A small-molecule ligand and the protein it binds are described below.
Small molecule (SMILES): CC(C)CCC[C@@H](C)[C@H]1CC[C@H]2[C@@H]3CC=C4C[C@@H](OC(=O)CCC(=O)O)CC[C@]4(C)[C@H]3CC[C@]12C

Binding-site contacts:
Ligand atom CBD contacts residue PHE492 of chain 1.C at 3.8 Å (hydrophobic).
Ligand atom CAV contacts residue PHE316 of chain 1.C at 3.5 Å (hydrophobic).
Ligand atom CBC contacts residue PHE316 of chain 1.C at 4.1 Å (hydrophobic).
Ligand atom CAQ contacts residue PHE492 of chain 1.C at 3.6 Å (hydrophobic).
Ligand atom CAR contacts residue CYS294 of chain 1.C at 4.1 Å (hydrophobic).
Ligand atom CAV contacts residue VAL488 of chain 1.C at 4.4 Å (hydrophobic).
Ligand atom CAS contacts residue CYS294 of chain 1.C at 3.7 Å (hydrophobic).
Ligand atom OAW contacts residue TRP311 of chain 1.C at 4.4 Å.
Ligand atom CAD contacts residue VAL488 of chain 1.C at 4.0 Å (hydrophobic).
Ligand atom OAW contacts residue PHE316 of chain 1.C at 3.5 Å.
Ligand atom CAT contacts residue Y011 of chain 1.HA at 3.7 Å.
Ligand atom CAT contacts residue CYS294 of chain 1.C at 3.6 Å (hydrophobic).
Ligand atom CAK contacts residue PHE492 of chain 1.C at 4.2 Å (hydrophobic).
Ligand atom CAS contacts residue Y011 of chain 1.HA at 4.2 Å.
Ligand atom CAR contacts residue VAL298 of chain 1.C at 4.5 Å (hydrophobic).
Ligand atom CAD contacts residue CYS294 of chain 1.C at 3.7 Å (hydrophobic).
Ligand atom CAE contacts residue THR291 of chain 1.C at 3.8 Å.
Ligand atom CAJ contacts residue PHE287 of chain 1.C at 4.1 Å (hydrophobic).
Ligand atom CAE contacts residue PHE492 of chain 1.C at 3.6 Å (hydrophobic).
Ligand atom CAB contacts residue PHE287 of chain 1.C at 4.2 Å (hydrophobic).
Ligand atom CAU contacts residue Y011 of chain 1.HA at 4.4 Å.
Ligand atom CBG contacts residue PHE492 of chain 1.C at 4.2 Å (hydrophobic).
Ligand atom CAN contacts residue PHE287 of chain 1.C at 3.6 Å (hydrophobic).
Ligand atom CAD contacts residue PHE492 of chain 1.C at 4.5 Å (hydrophobic).
Ligand atom CBH contacts residue CYS294 of chain 1.C at 4.2 Å (hydrophobic).
Ligand atom CAJ contacts residue VAL290 of chain 1.C at 3.8 Å (hydrophobic).

Sequence of chain 1.C:
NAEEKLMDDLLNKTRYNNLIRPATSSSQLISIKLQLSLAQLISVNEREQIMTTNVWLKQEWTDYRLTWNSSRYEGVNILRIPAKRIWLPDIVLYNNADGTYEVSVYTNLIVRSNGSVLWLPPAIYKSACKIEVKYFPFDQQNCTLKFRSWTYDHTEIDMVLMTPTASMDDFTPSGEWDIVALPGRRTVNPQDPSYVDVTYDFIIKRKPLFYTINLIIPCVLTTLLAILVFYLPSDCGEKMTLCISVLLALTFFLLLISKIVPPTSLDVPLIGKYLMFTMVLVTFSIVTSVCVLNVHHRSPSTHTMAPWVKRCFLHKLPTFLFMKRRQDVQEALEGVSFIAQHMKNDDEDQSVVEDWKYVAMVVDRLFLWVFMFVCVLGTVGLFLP